Binding-site contacts:
Ligand atom F3 contacts residue ARG112 of chain 1.J at 3.3 Å.
Ligand atom C16 contacts residue TRP151 of chain 1.I at 3.6 Å (hydrophobic).
Ligand atom N1 contacts residue TRP151 of chain 1.I at 2.7 Å (h-bond).
Ligand atom N4 contacts residue TYR97 of chain 1.I at 2.9 Å (h-bond).
Ligand atom C15 contacts residue ARG112 of chain 1.J at 3.9 Å.
Ligand atom C15 contacts residue MET122 of chain 1.J at 3.7 Å (hydrophobic).
Ligand atom C2 contacts residue SER150 of chain 1.I at 3.9 Å.
Ligand atom F1 contacts residue ARG112 of chain 1.J at 3.1 Å.
Ligand atom C2 contacts residue TYR200 of chain 1.I at 3.9 Å (hydrophobic).
Ligand atom N4 contacts residue TYR200 of chain 1.I at 3.5 Å.
Ligand atom C10 contacts residue TRP61 of chain 1.J at 3.7 Å (hydrophobic).
Ligand atom C10 contacts residue TYR172 of chain 1.J at 3.7 Å (hydrophobic).
Ligand atom C10 contacts residue TYR193 of chain 1.I at 3.8 Å (hydrophobic).
Ligand atom C17 contacts residue TRP151 of chain 1.I at 3.1 Å (hydrophobic).
Ligand atom C12 contacts residue TYR200 of chain 1.I at 3.2 Å (hydrophobic).
Ligand atom C14 contacts residue MET122 of chain 1.J at 3.9 Å (hydrophobic).
Ligand atom C2 contacts residue TYR97 of chain 1.I at 3.9 Å (hydrophobic).
Ligand atom N2 contacts residue TYR193 of chain 1.I at 3.5 Å.
Ligand atom N4 contacts residue TRP151 of chain 1.I at 3.9 Å.
Ligand atom C1 contacts residue TYR97 of chain 1.I at 3.8 Å (hydrophobic).
Ligand atom C1 contacts residue TYR193 of chain 1.I at 3.3 Å (hydrophobic).
Ligand atom C11 contacts residue TRP61 of chain 1.J at 3.8 Å (hydrophobic).
Ligand atom F3 contacts residue MET122 of chain 1.J at 3.4 Å.
Ligand atom N3 contacts residue TYR97 of chain 1.I at 3.8 Å.
Ligand atom F1 contacts residue THR152 of chain 1.I at 3.7 Å.
Ligand atom C9 contacts residue TYR172 of chain 1.J at 3.6 Å (hydrophobic).
Ligand atom N1 contacts residue TYR200 of chain 1.I at 4.0 Å.
Ligand atom N4 contacts residue SER150 of chain 1.I at 2.8 Å (h-bond).
Ligand atom C8 contacts residue ILE44 of chain 1.J at 3.4 Å (hydrophobic).
Ligand atom C5 contacts residue TRP61 of chain 1.J at 3.5 Å (hydrophobic).
Ligand atom C2 contacts residue TRP151 of chain 1.I at 3.7 Å (hydrophobic).
Ligand atom F2 contacts residue LEU120 of chain 1.J at 3.5 Å.
Ligand atom C11 contacts residue TRP151 of chain 1.I at 3.1 Å (hydrophobic).
Ligand atom N3 contacts residue TYR193 of chain 1.I at 3.6 Å.
Ligand atom C6 contacts residue TRP151 of chain 1.I at 3.4 Å (hydrophobic).
Ligand atom C13 contacts residue TYR200 of chain 1.I at 3.3 Å (hydrophobic).
Ligand atom C9 contacts residue TRP61 of chain 1.J at 3.7 Å (hydrophobic).
Ligand atom C4 contacts residue TYR193 of chain 1.I at 3.8 Å (hydrophobic).
Ligand atom C12 contacts residue TRP151 of chain 1.I at 3.6 Å (hydrophobic).
Ligand atom F2 contacts residue MET122 of chain 1.J at 3.2 Å.

Sequence of chain 1.I:
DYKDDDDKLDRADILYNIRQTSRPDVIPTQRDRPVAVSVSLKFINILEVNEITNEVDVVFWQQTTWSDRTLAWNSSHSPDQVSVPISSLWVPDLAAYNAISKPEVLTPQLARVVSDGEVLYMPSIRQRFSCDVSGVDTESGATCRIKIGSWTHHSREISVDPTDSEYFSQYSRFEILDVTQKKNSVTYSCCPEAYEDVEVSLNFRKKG

This small molecule binds to this protein.
Small molecule (SMILES): CC1CCN(c2cc(-c3ccc(C(F)(F)F)cc3)nc(N)n2)CC1

Sequence of chain 1.J:
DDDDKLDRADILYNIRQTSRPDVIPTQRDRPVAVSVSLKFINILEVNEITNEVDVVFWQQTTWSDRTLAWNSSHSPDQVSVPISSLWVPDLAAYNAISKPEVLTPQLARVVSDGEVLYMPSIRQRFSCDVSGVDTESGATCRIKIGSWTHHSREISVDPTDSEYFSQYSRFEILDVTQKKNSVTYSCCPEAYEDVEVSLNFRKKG